Binding-site contacts:
Ligand atom C5 contacts residue ASN154 of chain 2.A at 3.8 Å.
Ligand atom O6 contacts residue HIS158 of chain 2.A at 3.4 Å (h-bond).
Ligand atom C2 contacts residue ASN154 of chain 2.A at 2.5 Å.
Ligand atom O7 contacts residue ASP161 of chain 2.A at 3.7 Å.
Ligand atom O5 contacts residue HIS158 of chain 2.A at 3.8 Å.
Ligand atom O3 contacts residue THR160 of chain 2.A at 4.3 Å.
Ligand atom C8 contacts residue ILE152 of chain 2.A at 4.3 Å (hydrophobic).
Ligand atom C5 contacts residue THR160 of chain 2.A at 3.7 Å.
Ligand atom C6 contacts residue HIS158 of chain 2.A at 4.0 Å.
Ligand atom C8 contacts residue ASN154 of chain 2.A at 4.1 Å.
Ligand atom C1 contacts residue ASN154 of chain 2.A at 1.6 Å.
Ligand atom C4 contacts residue THR160 of chain 2.A at 3.6 Å.
Ligand atom O7 contacts residue ASN154 of chain 2.A at 2.7 Å (h-bond).
Ligand atom C8 contacts residue VAL153 of chain 2.A at 4.4 Å (hydrophobic).
Ligand atom C2 contacts residue THR160 of chain 2.A at 2.7 Å.
Ligand atom C3 contacts residue THR160 of chain 2.A at 3.9 Å.
Ligand atom C1 contacts residue THR160 of chain 2.A at 3.0 Å.
Ligand atom C4 contacts residue ASN154 of chain 2.A at 4.3 Å.
Ligand atom N2 contacts residue THR160 of chain 2.A at 3.5 Å.
Ligand atom C7 contacts residue ASN154 of chain 2.A at 3.0 Å.
Ligand atom O5 contacts residue THR160 of chain 2.A at 3.2 Å.
Ligand atom O7 contacts residue THR160 of chain 2.A at 2.5 Å.
Ligand atom O5 contacts residue ASN154 of chain 2.A at 2.4 Å (h-bond).
Ligand atom C3 contacts residue ASN154 of chain 2.A at 3.9 Å.
Ligand atom N2 contacts residue ASN154 of chain 2.A at 3.0 Å (h-bond).
Ligand atom C7 contacts residue THR160 of chain 2.A at 3.4 Å.
Ligand atom C6 contacts residue THR160 of chain 2.A at 3.7 Å.

Sequence of chain 2.A:
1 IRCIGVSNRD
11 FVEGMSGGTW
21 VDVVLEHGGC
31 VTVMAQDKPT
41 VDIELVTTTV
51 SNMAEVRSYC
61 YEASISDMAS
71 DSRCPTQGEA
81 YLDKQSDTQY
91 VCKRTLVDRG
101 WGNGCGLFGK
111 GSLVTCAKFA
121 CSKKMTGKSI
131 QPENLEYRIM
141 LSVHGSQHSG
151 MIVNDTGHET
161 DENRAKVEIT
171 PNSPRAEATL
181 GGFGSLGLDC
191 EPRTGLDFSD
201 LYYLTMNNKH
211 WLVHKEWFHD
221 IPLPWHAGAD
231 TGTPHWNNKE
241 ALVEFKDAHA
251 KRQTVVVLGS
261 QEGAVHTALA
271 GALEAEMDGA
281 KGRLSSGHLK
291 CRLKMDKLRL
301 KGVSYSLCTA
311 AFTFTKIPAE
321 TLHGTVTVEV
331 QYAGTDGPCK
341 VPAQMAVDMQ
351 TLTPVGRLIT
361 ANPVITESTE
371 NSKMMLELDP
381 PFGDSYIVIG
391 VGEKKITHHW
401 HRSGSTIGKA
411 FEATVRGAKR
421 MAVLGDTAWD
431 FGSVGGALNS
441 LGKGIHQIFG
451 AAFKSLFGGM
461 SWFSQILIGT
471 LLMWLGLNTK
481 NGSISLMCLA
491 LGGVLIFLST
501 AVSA

The protein below binds the small molecule below.
Small molecule (SMILES): CC(=O)N[C@@H]1[C@@H](O)[C@H](O)[C@@H](CO)O[C@H]1O